A small-molecule ligand and the protein it binds are described below.
Small molecule (SMILES): CC(=O)N[C@H]1[C@H](O[C@H]2[C@H](O)[C@@H](NC(C)=O)CO[C@@H]2CO)O[C@H](CO)[C@@H](O[C@@H]2O[C@H](CO[C@H]3O[C@H](CO)[C@@H](O)[C@H](O[C@H]4O[C@H](CO)[C@@H](O)[C@H](O)[C@@H]4O)[C@@H]3O)[C@@H](O)[C@H](O[C@H]3O[C@H](CO)[C@@H](O)[C@H](O)[C@@H]3O[C@H]3O[C@H](CO)[C@@H](O)[C@H](O)[C@@H]3O)[C@@H]2O)[C@@H]1O

Sequence of chain 2.A:
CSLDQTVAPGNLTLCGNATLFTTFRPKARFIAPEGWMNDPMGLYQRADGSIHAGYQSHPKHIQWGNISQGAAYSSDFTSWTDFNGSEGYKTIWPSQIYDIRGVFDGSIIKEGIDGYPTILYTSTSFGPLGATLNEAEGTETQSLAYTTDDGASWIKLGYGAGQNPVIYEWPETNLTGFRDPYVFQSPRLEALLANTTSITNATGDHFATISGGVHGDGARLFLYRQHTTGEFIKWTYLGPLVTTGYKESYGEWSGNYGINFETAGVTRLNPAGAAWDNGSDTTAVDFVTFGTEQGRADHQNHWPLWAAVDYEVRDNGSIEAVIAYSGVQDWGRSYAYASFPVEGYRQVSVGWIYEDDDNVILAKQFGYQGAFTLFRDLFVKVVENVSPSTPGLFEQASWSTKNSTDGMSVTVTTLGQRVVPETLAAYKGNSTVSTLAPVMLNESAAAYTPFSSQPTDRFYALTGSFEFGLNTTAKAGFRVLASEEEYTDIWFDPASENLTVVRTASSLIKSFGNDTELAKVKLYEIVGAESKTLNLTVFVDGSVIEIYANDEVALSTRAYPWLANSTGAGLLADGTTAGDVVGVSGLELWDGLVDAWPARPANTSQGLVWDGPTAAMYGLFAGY

Binding-site contacts:
Ligand atom O2 contacts residue GLY203 of chain 2.A at 3.9 Å.
Ligand atom O7 contacts residue ASN58 of chain 1.A at 3.8 Å.
Ligand atom O6 contacts residue TYR665 of chain 1.A at 3.8 Å.
Ligand atom C1 contacts residue ASN58 of chain 1.A at 1.4 Å.
Ligand atom O3 contacts residue TRP651 of chain 1.A at 3.5 Å.
Ligand atom C5 contacts residue ASN58 of chain 1.A at 3.6 Å.
Ligand atom O6 contacts residue PRO654 of chain 1.A at 3.6 Å.
Ligand atom O5 contacts residue ASN58 of chain 1.A at 2.3 Å (h-bond).
Ligand atom O6 contacts residue LYS405 of chain 1.A at 3.0 Å (salt-bridge).
Ligand atom C7 contacts residue ASN58 of chain 1.A at 3.6 Å.
Ligand atom C3 contacts residue TRP651 of chain 1.A at 4.0 Å (hydrophobic).
Ligand atom O5 contacts residue ALA202 of chain 2.A at 3.8 Å.
Ligand atom O5 contacts residue LEU649 of chain 1.A at 3.5 Å.
Ligand atom C3 contacts residue ASN58 of chain 1.A at 3.7 Å.
Ligand atom O5 contacts residue LYS405 of chain 1.A at 3.9 Å.
Ligand atom C6 contacts residue PRO654 of chain 1.A at 3.8 Å (hydrophobic).
Ligand atom C6 contacts residue LEU649 of chain 1.A at 4.0 Å (hydrophobic).
Ligand atom N2 contacts residue ASN58 of chain 1.A at 2.9 Å (h-bond).
Ligand atom O6 contacts residue TYR209 of chain 2.A at 3.8 Å.
Ligand atom C8 contacts residue ALA202 of chain 2.A at 3.8 Å (hydrophobic).
Ligand atom C2 contacts residue TRP651 of chain 1.A at 3.8 Å (hydrophobic).
Ligand atom O4 contacts residue GLY203 of chain 2.A at 3.8 Å.
Ligand atom O2 contacts residue ALA202 of chain 2.A at 3.6 Å.
Ligand atom C4 contacts residue LEU649 of chain 1.A at 3.9 Å (hydrophobic).
Ligand atom O5 contacts residue TRP651 of chain 1.A at 3.6 Å.
Ligand atom C2 contacts residue ASN58 of chain 1.A at 2.4 Å.
Ligand atom C6 contacts residue TRP651 of chain 1.A at 3.8 Å (hydrophobic).
Ligand atom C6 contacts residue LYS405 of chain 1.A at 4.0 Å.
Ligand atom C6 contacts residue TYR209 of chain 2.A at 3.4 Å (hydrophobic).
Ligand atom C5 contacts residue TRP651 of chain 1.A at 3.8 Å (hydrophobic).
Ligand atom C5 contacts residue LYS405 of chain 1.A at 4.0 Å.
Ligand atom O3 contacts residue GLY203 of chain 2.A at 3.5 Å.
Ligand atom C2 contacts residue LEU649 of chain 1.A at 4.1 Å (hydrophobic).
Ligand atom C1 contacts residue TRP651 of chain 1.A at 3.8 Å (hydrophobic).
Ligand atom C4 contacts residue GLY203 of chain 2.A at 3.5 Å.
Ligand atom C4 contacts residue TRP651 of chain 1.A at 3.9 Å (hydrophobic).
Ligand atom O6 contacts residue VAL650 of chain 1.A at 3.9 Å.
Ligand atom O5 contacts residue TRP651 of chain 1.A at 3.5 Å.
Ligand atom C6 contacts residue VAL650 of chain 1.A at 3.4 Å (hydrophobic).
Ligand atom O4 contacts residue TRP651 of chain 1.A at 3.7 Å.

Sequence of chain 1.A:
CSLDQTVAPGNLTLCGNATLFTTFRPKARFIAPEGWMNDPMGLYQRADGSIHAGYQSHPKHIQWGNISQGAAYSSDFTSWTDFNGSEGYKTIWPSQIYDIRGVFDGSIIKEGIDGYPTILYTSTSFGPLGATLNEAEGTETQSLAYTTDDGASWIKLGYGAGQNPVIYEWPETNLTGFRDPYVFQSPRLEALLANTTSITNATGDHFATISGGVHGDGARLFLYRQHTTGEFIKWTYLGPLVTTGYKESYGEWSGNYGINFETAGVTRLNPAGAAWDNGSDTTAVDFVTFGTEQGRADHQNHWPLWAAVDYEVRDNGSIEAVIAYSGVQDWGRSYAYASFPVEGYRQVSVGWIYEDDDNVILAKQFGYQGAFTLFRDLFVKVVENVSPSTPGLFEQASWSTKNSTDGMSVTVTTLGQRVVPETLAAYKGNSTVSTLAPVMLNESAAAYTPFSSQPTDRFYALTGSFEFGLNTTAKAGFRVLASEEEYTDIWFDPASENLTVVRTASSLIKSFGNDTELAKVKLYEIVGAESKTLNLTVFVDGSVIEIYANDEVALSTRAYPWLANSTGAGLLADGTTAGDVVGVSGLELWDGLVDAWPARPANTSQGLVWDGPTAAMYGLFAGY